A small-molecule ligand and the protein it binds are described below.
Small molecule (SMILES): O=C(Nc1ccccc1)[C@H](C1CCCCC1)n1c(-c2ccc(Cl)cc2)nc2cc(F)c(F)cc21

Binding-site contacts:
Ligand atom C9 contacts residue TYR130 of chain 1.C at 3.8 Å (hydrophobic).
Ligand atom C27 contacts residue MET51 of chain 1.C at 3.8 Å (hydrophobic).
Ligand atom C28 contacts residue SER93 of chain 1.C at 3.5 Å.
Ligand atom C29 contacts residue ASN44 of chain 1.C at 3.7 Å.
Ligand atom F19 contacts residue PHE97 of chain 1.C at 3.2 Å.
Ligand atom C13 contacts residue ILE113 of chain 1.C at 3.5 Å (hydrophobic).
Ligand atom C33 contacts residue ASN44 of chain 1.C at 3.8 Å.
Ligand atom C34 contacts residue HIS55 of chain 1.C at 3.6 Å.
Ligand atom F18 contacts residue ILE34 of chain 1.C at 3.4 Å.
Ligand atom C20 contacts residue SER93 of chain 1.C at 3.5 Å.
Ligand atom C31 contacts residue HIS55 of chain 1.C at 3.6 Å.
Ligand atom F18 contacts residue THR31 of chain 1.C at 3.7 Å.
Ligand atom F18 contacts residue ILE96 of chain 1.C at 3.3 Å.
Ligand atom C32 contacts residue MET51 of chain 1.C at 3.5 Å (hydrophobic).
Ligand atom O14 contacts residue MET51 of chain 1.C at 3.7 Å.
Ligand atom C32 contacts residue ILE96 of chain 1.C at 3.7 Å (hydrophobic).
Ligand atom C29 contacts residue ILE47 of chain 1.C at 3.8 Å (hydrophobic).
Ligand atom C23 contacts residue PHE90 of chain 1.C at 3.5 Å (hydrophobic).
Ligand atom C28 contacts residue MET51 of chain 1.C at 3.6 Å (hydrophobic).
Ligand atom C31 contacts residue MET51 of chain 1.C at 3.5 Å (hydrophobic).
Ligand atom C9 contacts residue SER93 of chain 1.C at 3.6 Å.
Ligand atom C16 contacts residue SER93 of chain 1.C at 3.6 Å.
Ligand atom F19 contacts residue ILE96 of chain 1.C at 3.7 Å.
Ligand atom C25 contacts residue LEU48 of chain 1.C at 3.8 Å (hydrophobic).
Ligand atom C27 contacts residue MET89 of chain 1.C at 3.6 Å (hydrophobic).
Ligand atom C28 contacts residue ILE96 of chain 1.C at 3.8 Å (hydrophobic).
Ligand atom C11 contacts residue ILE113 of chain 1.C at 3.8 Å (hydrophobic).
Ligand atom CL24 contacts residue PHE90 of chain 1.C at 3.7 Å.
Ligand atom F18 contacts residue ILE30 of chain 1.C at 3.6 Å.
Ligand atom N10 contacts residue SER93 of chain 1.C at 3.4 Å (h-bond).
Ligand atom N3 contacts residue SER93 of chain 1.C at 3.6 Å.
Ligand atom C17 contacts residue MET126 of chain 1.C at 3.6 Å (hydrophobic).
Ligand atom N3 contacts residue TYR130 of chain 1.C at 2.9 Å (h-bond).
Ligand atom C2 contacts residue TYR130 of chain 1.C at 3.7 Å (hydrophobic).
Ligand atom C23 contacts residue MET89 of chain 1.C at 3.6 Å (hydrophobic).
Ligand atom F19 contacts residue LEU109 of chain 1.C at 3.6 Å.
Ligand atom C8 contacts residue ILE34 of chain 1.C at 3.6 Å (hydrophobic).
Ligand atom C9 contacts residue ILE113 of chain 1.C at 3.6 Å (hydrophobic).
Ligand atom C2 contacts residue SER93 of chain 1.C at 3.7 Å.
Ligand atom C31 contacts residue MET89 of chain 1.C at 3.7 Å (hydrophobic).

Sequence of chain 1.C:
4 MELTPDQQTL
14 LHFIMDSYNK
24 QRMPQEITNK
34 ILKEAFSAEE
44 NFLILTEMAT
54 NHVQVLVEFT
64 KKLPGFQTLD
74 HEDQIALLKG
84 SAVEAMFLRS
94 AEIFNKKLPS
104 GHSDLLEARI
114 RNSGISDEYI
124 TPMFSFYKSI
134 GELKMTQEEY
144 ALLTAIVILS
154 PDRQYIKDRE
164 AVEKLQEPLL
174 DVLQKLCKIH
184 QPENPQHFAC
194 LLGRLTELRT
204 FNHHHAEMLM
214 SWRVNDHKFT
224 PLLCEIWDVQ